Binding-site contacts:
Ligand atom C8 contacts residue ALA108 of chain 1.B at 3.3 Å (hydrophobic).
Ligand atom N4 contacts residue ALA108 of chain 1.B at 3.1 Å (h-bond).
Ligand atom C21 contacts residue GLU75 of chain 1.B at 3.7 Å.
Ligand atom C19 contacts residue ILE89 of chain 1.B at 3.6 Å (hydrophobic).
Ligand atom C10 contacts residue GLY29 of chain 1.B at 3.8 Å.
Ligand atom C7 contacts residue SER109 of chain 1.B at 3.6 Å.
Ligand atom C22 contacts residue VAL105 of chain 1.B at 3.8 Å (hydrophobic).
Ligand atom C3 contacts residue GLY111 of chain 1.B at 3.8 Å.
Ligand atom N4 contacts residue TYR107 of chain 1.B at 3.6 Å.
Ligand atom C16 contacts residue ALA56 of chain 1.B at 3.8 Å (hydrophobic).
Ligand atom N3 contacts residue ALA56 of chain 1.B at 3.5 Å.
Ligand atom C24 contacts residue MET79 of chain 1.B at 3.5 Å (hydrophobic).
Ligand atom C6 contacts residue GLY111 of chain 1.B at 3.5 Å.
Ligand atom O2 contacts residue ASP185 of chain 1.B at 3.3 Å (salt-bridge).
Ligand atom C15 contacts residue LEU174 of chain 1.B at 3.5 Å (hydrophobic).
Ligand atom C25 contacts residue PHE186 of chain 1.B at 3.6 Å (hydrophobic).
Ligand atom C14 contacts residue LEU174 of chain 1.B at 3.5 Å (hydrophobic).
Ligand atom C10 contacts residue GLY111 of chain 1.B at 3.7 Å.
Ligand atom N3 contacts residue ALA108 of chain 1.B at 3.8 Å.
Ligand atom C15 contacts residue ALA56 of chain 1.B at 3.6 Å (hydrophobic).
Ligand atom O1 contacts residue LYS58 of chain 1.B at 3.1 Å.
Ligand atom N3 contacts residue GLU106 of chain 1.B at 2.9 Å (salt-bridge).
Ligand atom C25 contacts residue ASP185 of chain 1.B at 3.3 Å.
Ligand atom N4 contacts residue GLU106 of chain 1.B at 3.8 Å.
Ligand atom O contacts residue GLY29 of chain 1.B at 3.8 Å.
Ligand atom C24 contacts residue VAL103 of chain 1.B at 3.6 Å (hydrophobic).
Ligand atom O contacts residue LEU28 of chain 1.B at 3.7 Å.
Ligand atom C24 contacts residue LYS58 of chain 1.B at 3.7 Å.
Ligand atom C11 contacts residue GLU115 of chain 1.B at 3.8 Å.
Ligand atom C16 contacts residue VAL105 of chain 1.B at 3.6 Å (hydrophobic).
Ligand atom C24 contacts residue GLU75 of chain 1.B at 3.8 Å.
Ligand atom O2 contacts residue ILE89 of chain 1.B at 3.6 Å.
Ligand atom C3 contacts residue SER109 of chain 1.B at 3.5 Å.
Ligand atom C20 contacts residue ILE89 of chain 1.B at 3.7 Å (hydrophobic).
Ligand atom O2 contacts residue ALA184 of chain 1.B at 3.7 Å.
Ligand atom C7 contacts residue GLY111 of chain 1.B at 3.6 Å.
Ligand atom C11 contacts residue GLY111 of chain 1.B at 3.5 Å.
Ligand atom N2 contacts residue ALA108 of chain 1.B at 3.2 Å (h-bond).
Ligand atom C13 contacts residue LEU174 of chain 1.B at 3.8 Å (hydrophobic).
Ligand atom C23 contacts residue VAL105 of chain 1.B at 3.6 Å (hydrophobic).

Sequence of chain 1.B:
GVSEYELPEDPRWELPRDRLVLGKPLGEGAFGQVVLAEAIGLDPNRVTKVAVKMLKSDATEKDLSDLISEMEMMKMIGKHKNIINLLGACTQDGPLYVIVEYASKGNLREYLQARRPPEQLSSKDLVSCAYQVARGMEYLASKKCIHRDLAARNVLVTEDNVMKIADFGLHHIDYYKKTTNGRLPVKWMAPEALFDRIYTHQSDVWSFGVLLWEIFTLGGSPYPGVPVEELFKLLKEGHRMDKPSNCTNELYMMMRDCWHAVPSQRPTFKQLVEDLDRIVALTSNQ

The small molecule below binds the protein below.
Small molecule (SMILES): COc1cc(CCc2cc(NC(=O)c3ccc(N4C[C@@H](C)N[C@@H](C)C4)cc3)[nH]n2)cc(OC)c1